Binding-site contacts:
Ligand atom CB contacts residue LYS90 of chain 1.A at 3.8 Å.
Ligand atom CG2 contacts residue ASN29 of chain 1.A at 3.3 Å.
Ligand atom CB contacts residue ASN60 of chain 1.A at 4.3 Å.
Ligand atom OD2 contacts residue VAL56 of chain 1.A at 4.2 Å.
Ligand atom CG1 contacts residue PHE32 of chain 1.A at 4.0 Å (hydrophobic).
Ligand atom O contacts residue PHE32 of chain 1.A at 3.5 Å.
Ligand atom C contacts residue ASN60 of chain 1.A at 3.9 Å.
Ligand atom CA contacts residue ASN60 of chain 1.A at 3.9 Å.
Ligand atom C contacts residue PHE32 of chain 1.A at 4.0 Å (hydrophobic).
Ligand atom CA contacts residue ASN60 of chain 1.A at 4.1 Å.
Ligand atom C contacts residue VAL56 of chain 1.A at 4.2 Å (hydrophobic).
Ligand atom N contacts residue ASN60 of chain 1.A at 3.1 Å (h-bond).
Ligand atom CB contacts residue ASN60 of chain 1.A at 3.8 Å.
Ligand atom O contacts residue ASN60 of chain 1.A at 2.9 Å (h-bond).
Ligand atom O contacts residue VAL56 of chain 1.A at 3.7 Å.
Ligand atom OD2 contacts residue LYS90 of chain 1.A at 3.6 Å.
Ligand atom O contacts residue ARG94 of chain 1.A at 2.4 Å (salt-bridge).
Ligand atom CG1 contacts residue ASN29 of chain 1.A at 3.5 Å.
Ligand atom C contacts residue LYS25 of chain 1.A at 3.4 Å.
Ligand atom CB contacts residue ASN29 of chain 1.A at 4.0 Å.
Ligand atom OD1 contacts residue LYS90 of chain 1.A at 3.4 Å.
Ligand atom O contacts residue LYS25 of chain 1.A at 3.1 Å (salt-bridge).
Ligand atom CA contacts residue ARG94 of chain 1.A at 4.1 Å.
Ligand atom C contacts residue ARG94 of chain 1.A at 3.5 Å.
Ligand atom C contacts residue LYS90 of chain 1.A at 3.9 Å.
Ligand atom N contacts residue PHE32 of chain 1.A at 4.4 Å.
Ligand atom C contacts residue ASN29 of chain 1.A at 3.5 Å.
Ligand atom CB contacts residue PHE32 of chain 1.A at 3.9 Å (hydrophobic).
Ligand atom C contacts residue ASN60 of chain 1.A at 4.0 Å.
Ligand atom CG contacts residue LYS90 of chain 1.A at 3.8 Å.
Ligand atom CB contacts residue TYR44 of chain 1.A at 4.2 Å (hydrophobic).
Ligand atom OE1 contacts residue LYS90 of chain 1.A at 3.5 Å (salt-bridge).
Ligand atom OD2 contacts residue HIS88 of chain 1.A at 4.0 Å.
Ligand atom O contacts residue LYS90 of chain 1.A at 3.4 Å.
Ligand atom N contacts residue ARG94 of chain 1.A at 3.8 Å.
Ligand atom CG2 contacts residue ASN60 of chain 1.A at 3.2 Å.
Ligand atom CG2 contacts residue TYR44 of chain 1.A at 3.1 Å (hydrophobic).
Ligand atom CB contacts residue VAL56 of chain 1.A at 3.6 Å (hydrophobic).
Ligand atom O contacts residue ASN29 of chain 1.A at 3.1 Å (h-bond).
Ligand atom O contacts residue ALA63 of chain 1.A at 4.3 Å.

Sequence of chain 1.A:
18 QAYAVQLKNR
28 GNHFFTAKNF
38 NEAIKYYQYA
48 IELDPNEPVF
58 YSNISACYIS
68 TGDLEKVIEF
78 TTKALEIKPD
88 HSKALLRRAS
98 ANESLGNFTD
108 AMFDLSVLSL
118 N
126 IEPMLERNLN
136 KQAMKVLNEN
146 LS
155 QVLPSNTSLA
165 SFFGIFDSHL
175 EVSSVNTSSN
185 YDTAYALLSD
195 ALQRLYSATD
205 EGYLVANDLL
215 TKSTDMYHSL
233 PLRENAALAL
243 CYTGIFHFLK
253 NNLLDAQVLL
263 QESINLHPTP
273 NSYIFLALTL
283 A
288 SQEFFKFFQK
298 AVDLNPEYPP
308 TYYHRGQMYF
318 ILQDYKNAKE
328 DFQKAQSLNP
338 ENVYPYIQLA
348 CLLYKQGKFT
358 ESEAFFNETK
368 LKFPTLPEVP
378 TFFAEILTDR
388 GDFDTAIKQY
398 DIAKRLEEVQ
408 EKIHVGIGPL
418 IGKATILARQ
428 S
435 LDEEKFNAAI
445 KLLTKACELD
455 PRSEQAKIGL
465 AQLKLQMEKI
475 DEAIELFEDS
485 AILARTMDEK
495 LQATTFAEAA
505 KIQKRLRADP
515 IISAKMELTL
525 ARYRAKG

A protein and the small-molecule ligand that binds it are described below.
Small molecule (SMILES): CC(C)[C@H](NC(=O)[C@H](CCC(=O)O)NC(=O)[C@@H](N)CCC(=O)O)C(=O)N[C@H](C=O)CC(=O)O